The small molecule below binds the protein below.
Small molecule (SMILES): CC(=O)N[C@@H]1[C@@H](O)[C@H](O)[C@@H](CO)O[C@H]1O

Binding-site contacts:
Ligand atom O7 contacts residue SER244 of chain 1.A at 3.1 Å (h-bond).
Ligand atom C1 contacts residue ASN158 of chain 1.A at 1.7 Å.
Ligand atom C2 contacts residue ASN158 of chain 1.A at 2.8 Å.
Ligand atom C7 contacts residue SER244 of chain 1.A at 3.8 Å.
Ligand atom C3 contacts residue ASN158 of chain 1.A at 4.0 Å.
Ligand atom N2 contacts residue ASN158 of chain 1.A at 3.0 Å (h-bond).
Ligand atom C5 contacts residue ASN158 of chain 1.A at 3.9 Å.
Ligand atom C1 contacts residue ARG161 of chain 1.A at 4.1 Å.
Ligand atom O7 contacts residue ILE245 of chain 1.A at 3.7 Å.
Ligand atom O5 contacts residue ARG161 of chain 1.A at 4.1 Å.
Ligand atom C2 contacts residue ARG161 of chain 1.A at 4.2 Å.
Ligand atom C8 contacts residue SER244 of chain 1.A at 4.0 Å.
Ligand atom C7 contacts residue ASN158 of chain 1.A at 4.2 Å.
Ligand atom O5 contacts residue ASN158 of chain 1.A at 2.7 Å (h-bond).

Sequence of chain 1.A:
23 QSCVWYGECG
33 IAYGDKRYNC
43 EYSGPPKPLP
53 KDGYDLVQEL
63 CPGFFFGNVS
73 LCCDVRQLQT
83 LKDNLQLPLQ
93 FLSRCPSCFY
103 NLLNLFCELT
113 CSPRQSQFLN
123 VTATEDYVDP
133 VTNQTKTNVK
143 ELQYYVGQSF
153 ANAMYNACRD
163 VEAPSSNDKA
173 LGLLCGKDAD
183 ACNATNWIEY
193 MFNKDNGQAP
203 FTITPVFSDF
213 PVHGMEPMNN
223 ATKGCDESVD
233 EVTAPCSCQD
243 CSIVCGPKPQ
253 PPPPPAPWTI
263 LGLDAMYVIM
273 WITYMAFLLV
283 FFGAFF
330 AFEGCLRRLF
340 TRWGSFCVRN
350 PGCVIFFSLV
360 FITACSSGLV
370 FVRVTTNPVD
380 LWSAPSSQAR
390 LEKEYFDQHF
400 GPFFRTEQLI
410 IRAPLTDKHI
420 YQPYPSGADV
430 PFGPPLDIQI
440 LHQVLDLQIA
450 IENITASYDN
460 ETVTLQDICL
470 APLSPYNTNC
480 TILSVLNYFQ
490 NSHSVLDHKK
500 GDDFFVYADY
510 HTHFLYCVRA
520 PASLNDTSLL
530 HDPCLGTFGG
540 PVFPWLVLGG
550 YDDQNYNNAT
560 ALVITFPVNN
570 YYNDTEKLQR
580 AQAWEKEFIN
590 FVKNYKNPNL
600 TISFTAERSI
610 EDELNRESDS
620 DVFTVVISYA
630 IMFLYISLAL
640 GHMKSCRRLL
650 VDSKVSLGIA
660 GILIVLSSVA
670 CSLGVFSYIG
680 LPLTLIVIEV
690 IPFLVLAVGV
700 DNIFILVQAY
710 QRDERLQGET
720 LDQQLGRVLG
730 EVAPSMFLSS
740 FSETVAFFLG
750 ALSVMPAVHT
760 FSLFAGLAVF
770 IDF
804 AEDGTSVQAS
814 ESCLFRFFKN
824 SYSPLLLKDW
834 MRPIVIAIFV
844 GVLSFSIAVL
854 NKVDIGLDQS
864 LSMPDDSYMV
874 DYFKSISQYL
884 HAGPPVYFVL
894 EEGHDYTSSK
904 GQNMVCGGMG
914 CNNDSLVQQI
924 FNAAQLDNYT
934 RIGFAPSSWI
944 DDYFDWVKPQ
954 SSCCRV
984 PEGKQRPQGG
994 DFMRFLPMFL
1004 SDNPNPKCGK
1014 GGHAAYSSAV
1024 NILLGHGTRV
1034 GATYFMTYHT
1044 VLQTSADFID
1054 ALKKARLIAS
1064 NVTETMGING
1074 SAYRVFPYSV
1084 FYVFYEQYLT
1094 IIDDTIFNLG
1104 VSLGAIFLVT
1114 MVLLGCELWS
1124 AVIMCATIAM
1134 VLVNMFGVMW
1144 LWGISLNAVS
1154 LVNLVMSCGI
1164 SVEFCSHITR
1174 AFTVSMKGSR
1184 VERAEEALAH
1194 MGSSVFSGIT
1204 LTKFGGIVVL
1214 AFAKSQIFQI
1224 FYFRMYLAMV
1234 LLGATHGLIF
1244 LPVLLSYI